Sequence of chain 1.A:
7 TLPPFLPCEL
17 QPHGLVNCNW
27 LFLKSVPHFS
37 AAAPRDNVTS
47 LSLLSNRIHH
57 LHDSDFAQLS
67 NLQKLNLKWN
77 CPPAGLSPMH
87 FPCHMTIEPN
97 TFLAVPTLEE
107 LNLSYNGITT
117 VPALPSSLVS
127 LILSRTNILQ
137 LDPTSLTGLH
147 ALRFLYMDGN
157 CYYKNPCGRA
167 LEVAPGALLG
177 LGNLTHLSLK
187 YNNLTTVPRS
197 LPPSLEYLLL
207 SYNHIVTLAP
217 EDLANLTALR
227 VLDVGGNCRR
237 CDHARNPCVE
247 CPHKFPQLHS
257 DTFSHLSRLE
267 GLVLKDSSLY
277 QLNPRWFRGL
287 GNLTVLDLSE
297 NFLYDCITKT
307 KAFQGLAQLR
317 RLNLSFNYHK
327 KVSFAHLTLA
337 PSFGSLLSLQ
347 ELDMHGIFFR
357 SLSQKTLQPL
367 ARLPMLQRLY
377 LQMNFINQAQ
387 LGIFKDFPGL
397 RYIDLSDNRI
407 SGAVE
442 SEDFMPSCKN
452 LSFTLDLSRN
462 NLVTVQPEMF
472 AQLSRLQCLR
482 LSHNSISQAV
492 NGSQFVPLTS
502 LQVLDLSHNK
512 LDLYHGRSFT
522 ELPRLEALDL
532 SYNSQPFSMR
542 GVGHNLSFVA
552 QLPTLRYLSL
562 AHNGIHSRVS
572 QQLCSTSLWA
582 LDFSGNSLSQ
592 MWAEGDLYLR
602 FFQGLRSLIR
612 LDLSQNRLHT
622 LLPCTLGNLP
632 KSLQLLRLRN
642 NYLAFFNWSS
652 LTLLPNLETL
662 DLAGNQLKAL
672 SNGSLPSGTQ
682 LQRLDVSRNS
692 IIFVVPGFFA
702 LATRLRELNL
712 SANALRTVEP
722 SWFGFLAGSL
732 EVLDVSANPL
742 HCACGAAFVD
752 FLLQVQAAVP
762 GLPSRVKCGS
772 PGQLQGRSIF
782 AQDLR

Binding-site contacts:
Ligand atom C5 contacts residue SER548 of chain 1.A at 3.4 Å.
Ligand atom N2 contacts residue ASN546 of chain 1.A at 2.9 Å (h-bond).
Ligand atom C4 contacts residue ASN546 of chain 1.A at 4.2 Å.
Ligand atom O5 contacts residue SER548 of chain 1.A at 3.4 Å (h-bond).
Ligand atom C7 contacts residue ASN546 of chain 1.A at 3.7 Å.
Ligand atom C1 contacts residue SER548 of chain 1.A at 3.7 Å.
Ligand atom C5 contacts residue ASN546 of chain 1.A at 3.6 Å.
Ligand atom C6 contacts residue SER548 of chain 1.A at 3.7 Å.
Ligand atom C2 contacts residue ASN546 of chain 1.A at 2.5 Å.
Ligand atom O5 contacts residue ASN546 of chain 1.A at 2.3 Å (h-bond).
Ligand atom C3 contacts residue ASN546 of chain 1.A at 3.8 Å.
Ligand atom O6 contacts residue GLY517 of chain 1.A at 4.4 Å.
Ligand atom O7 contacts residue ASN546 of chain 1.A at 4.2 Å.
Ligand atom C1 contacts residue ASN546 of chain 1.A at 1.5 Å.
Ligand atom C6 contacts residue GLY517 of chain 1.A at 4.3 Å.

The protein below binds the small molecule below.
Small molecule (SMILES): CC(=O)N[C@@H]1[C@@H](O)[C@H](O)[C@@H](CO)O[C@H]1O